This small molecule binds to this protein.
Small molecule (SMILES): CCCC[C@@H](NC(=O)[C@@H](CC(C)C)NC(=O)[C@@H](C)NC(=O)[C@@H](CCC)NC(=O)[C@@H](CC(C)C)NC(=O)[C@H](N)CC(C)C)C(=O)N[C@H](CCC)C(=O)N[C@H](CC(C)C)C(=O)N[C@H](C)C(=O)N[C@H](C)C(=O)N[C@H](CCCCN)C(=O)N[C@@H](C=O)Cc1ccc(O)cc1

Sequence of chain 1.G:
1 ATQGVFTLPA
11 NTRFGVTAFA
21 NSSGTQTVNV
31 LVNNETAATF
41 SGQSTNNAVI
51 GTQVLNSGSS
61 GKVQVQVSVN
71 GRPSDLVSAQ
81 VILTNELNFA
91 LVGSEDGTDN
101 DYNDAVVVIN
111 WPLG

Binding-site contacts:
Ligand atom N contacts residue ZDC1 of chain 1.W at 2.9 Å (h-bond).
Ligand atom CG contacts residue SER23 of chain 1.G at 4.4 Å.
Ligand atom N contacts residue GLY24 of chain 1.G at 4.5 Å.
Ligand atom CB contacts residue SER23 of chain 1.G at 3.3 Å.
Ligand atom CB contacts residue ZDC1 of chain 1.W at 3.4 Å.
Ligand atom CA contacts residue SER23 of chain 1.G at 3.8 Å.
Ligand atom CB contacts residue ZDC1 of chain 1.W at 3.7 Å.
Ligand atom CB contacts residue GLY24 of chain 1.G at 4.2 Å.
Ligand atom N contacts residue NH21 of chain 1.X at 3.7 Å.
Ligand atom CB contacts residue ZDC1 of chain 1.W at 3.7 Å.
Ligand atom CG contacts residue NH21 of chain 1.X at 4.3 Å.
Ligand atom CA contacts residue NH21 of chain 1.X at 2.4 Å.
Ligand atom N contacts residue SER23 of chain 1.G at 4.0 Å.
Ligand atom O contacts residue ZDC1 of chain 1.W at 3.5 Å (h-bond).
Ligand atom O contacts residue NH21 of chain 1.X at 2.2 Å (h-bond).
Ligand atom CB contacts residue SER23 of chain 1.G at 4.3 Å.
Ligand atom CA contacts residue ZDC1 of chain 1.W at 3.7 Å.
Ligand atom CD1 contacts residue ASN70 of chain 1.G at 3.8 Å.
Ligand atom CA contacts residue ZDC1 of chain 1.W at 2.4 Å.
Ligand atom N contacts residue ZDC1 of chain 1.W at 3.3 Å (h-bond).
Ligand atom CD2 contacts residue SER23 of chain 1.G at 3.6 Å.
Ligand atom C contacts residue NH21 of chain 1.X at 1.3 Å.
Ligand atom CB contacts residue NH21 of chain 1.X at 3.0 Å.
Ligand atom N contacts residue ZDC1 of chain 1.W at 1.2 Å.
Ligand atom C contacts residue ZDC1 of chain 1.W at 3.8 Å.
Ligand atom C contacts residue ZDC1 of chain 1.W at 3.0 Å.
Ligand atom CA contacts residue ZDC1 of chain 1.W at 3.8 Å.